Binding-site contacts:
Ligand atom C8 contacts residue MET47 of chain 4.A at 4.1 Å (hydrophobic).
Ligand atom N9 contacts residue PRO44 of chain 4.A at 4.2 Å.
Ligand atom C10 contacts residue PRO28 of chain 2.A at 3.8 Å (hydrophobic).
Ligand atom O5 contacts residue GLU67 of chain 4.A at 3.0 Å (salt-bridge).
Ligand atom C1 contacts residue SO41 of chain 4.B at 3.6 Å.
Ligand atom C6 contacts residue PRO28 of chain 2.A at 4.3 Å (hydrophobic).
Ligand atom N9 contacts residue MET47 of chain 4.A at 3.8 Å.
Ligand atom N2 contacts residue SO41 of chain 4.B at 3.1 Å (h-bond).
Ligand atom C9 contacts residue PRO30 of chain 2.A at 4.2 Å (hydrophobic).
Ligand atom CL1 contacts residue ALA50 of chain 4.A at 3.6 Å.
Ligand atom O9B contacts residue PRO44 of chain 4.A at 3.4 Å.
Ligand atom N9 contacts residue LYS46 of chain 4.A at 3.9 Å.
Ligand atom O2 contacts residue LYS46 of chain 4.A at 4.0 Å.
Ligand atom O9B contacts residue PRO30 of chain 2.A at 3.3 Å.
Ligand atom C9 contacts residue MET47 of chain 4.A at 4.3 Å (hydrophobic).
Ligand atom C9 contacts residue LYS46 of chain 4.A at 4.3 Å.
Ligand atom C2 contacts residue SO41 of chain 4.B at 4.1 Å.
Ligand atom O9B contacts residue LYS46 of chain 4.A at 3.2 Å.
Ligand atom O9A contacts residue MET47 of chain 4.A at 2.8 Å.
Ligand atom CL1 contacts residue LYS46 of chain 4.A at 3.4 Å.
Ligand atom C7 contacts residue ALA50 of chain 4.A at 3.3 Å (hydrophobic).
Ligand atom C10 contacts residue PRO30 of chain 2.A at 3.8 Å (hydrophobic).
Ligand atom N9 contacts residue PRO30 of chain 2.A at 3.5 Å.
Ligand atom C7 contacts residue GLU67 of chain 4.A at 3.2 Å.
Ligand atom C11 contacts residue PRO28 of chain 2.A at 3.2 Å (hydrophobic).
Ligand atom C8 contacts residue ALA50 of chain 4.A at 3.2 Å (hydrophobic).
Ligand atom C1 contacts residue ALA50 of chain 4.A at 4.4 Å (hydrophobic).
Ligand atom O9A contacts residue LYS46 of chain 4.A at 4.3 Å.
Ligand atom C11 contacts residue GLU67 of chain 4.A at 4.0 Å.
Ligand atom O9A contacts residue PRO44 of chain 4.A at 4.1 Å.
Ligand atom C4 contacts residue SO41 of chain 4.B at 3.0 Å.
Ligand atom O9A contacts residue PRO30 of chain 2.A at 3.8 Å.
Ligand atom C3 contacts residue SO41 of chain 4.B at 3.5 Å.
Ligand atom C8 contacts residue GLU67 of chain 4.A at 4.0 Å.
Ligand atom O4 contacts residue SO41 of chain 4.B at 2.6 Å (h-bond).
Ligand atom C10 contacts residue LYS46 of chain 4.A at 3.9 Å.
Ligand atom C7 contacts residue SO41 of chain 4.B at 4.0 Å.
Ligand atom C5 contacts residue GLU67 of chain 4.A at 3.5 Å.
Ligand atom C11 contacts residue PRO30 of chain 2.A at 4.2 Å (hydrophobic).
Ligand atom C6 contacts residue GLU67 of chain 4.A at 3.2 Å.

Sequence of chain 2.A:
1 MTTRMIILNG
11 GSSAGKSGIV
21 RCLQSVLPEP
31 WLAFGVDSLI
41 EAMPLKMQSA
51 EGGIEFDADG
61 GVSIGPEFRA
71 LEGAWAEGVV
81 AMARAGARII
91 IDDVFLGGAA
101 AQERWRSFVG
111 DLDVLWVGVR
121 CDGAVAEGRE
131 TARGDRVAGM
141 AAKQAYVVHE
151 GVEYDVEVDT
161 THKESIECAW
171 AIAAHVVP

A protein and the small-molecule ligand that binds it are described below.
Small molecule (SMILES): O=C(N[C@H](CO)[C@H](O)c1ccc([N+](=O)[O-])cc1)C(Cl)Cl

Sequence of chain 4.A:
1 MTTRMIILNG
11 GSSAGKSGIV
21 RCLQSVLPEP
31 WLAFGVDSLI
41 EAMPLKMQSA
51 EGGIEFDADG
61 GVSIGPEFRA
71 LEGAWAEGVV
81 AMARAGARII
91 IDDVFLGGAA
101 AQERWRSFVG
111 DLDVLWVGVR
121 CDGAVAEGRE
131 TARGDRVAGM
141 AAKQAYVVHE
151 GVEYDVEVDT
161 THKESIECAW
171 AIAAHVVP